Sequence of chain 2.B:
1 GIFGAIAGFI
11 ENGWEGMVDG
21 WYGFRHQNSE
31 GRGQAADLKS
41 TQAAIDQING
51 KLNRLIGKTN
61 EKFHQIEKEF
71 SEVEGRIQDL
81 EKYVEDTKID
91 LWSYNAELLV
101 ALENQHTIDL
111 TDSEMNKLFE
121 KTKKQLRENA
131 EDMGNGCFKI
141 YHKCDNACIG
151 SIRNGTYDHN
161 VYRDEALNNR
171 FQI

Sequence of chain 2.A:
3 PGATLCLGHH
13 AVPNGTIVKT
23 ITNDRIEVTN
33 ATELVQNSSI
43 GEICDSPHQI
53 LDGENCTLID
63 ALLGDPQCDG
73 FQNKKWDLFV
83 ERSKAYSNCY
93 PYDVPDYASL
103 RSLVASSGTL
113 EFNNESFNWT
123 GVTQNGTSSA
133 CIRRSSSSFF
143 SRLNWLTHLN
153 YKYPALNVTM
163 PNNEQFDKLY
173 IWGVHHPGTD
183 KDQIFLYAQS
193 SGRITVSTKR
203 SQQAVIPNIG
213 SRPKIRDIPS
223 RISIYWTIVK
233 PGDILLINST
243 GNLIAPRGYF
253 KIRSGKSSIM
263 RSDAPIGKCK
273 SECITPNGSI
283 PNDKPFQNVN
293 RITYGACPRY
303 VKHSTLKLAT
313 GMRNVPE

Binding-site contacts:
Ligand atom C8 contacts residue ASN279 of chain 2.A at 4.4 Å.
Ligand atom O5 contacts residue ASN292 of chain 2.A at 3.6 Å.
Ligand atom C8 contacts residue VAL291 of chain 2.A at 4.2 Å (hydrophobic).
Ligand atom C1 contacts residue VAL291 of chain 2.A at 3.4 Å (hydrophobic).
Ligand atom C7 contacts residue VAL291 of chain 2.A at 4.3 Å (hydrophobic).
Ligand atom C8 contacts residue ASN39 of chain 2.A at 3.6 Å.
Ligand atom C8 contacts residue SER40 of chain 2.A at 4.5 Å.
Ligand atom C5 contacts residue ASN279 of chain 2.A at 3.6 Å.
Ligand atom C6 contacts residue GLU69 of chain 2.B at 4.5 Å.
Ligand atom C5 contacts residue ASN292 of chain 2.A at 3.8 Å.
Ligand atom O7 contacts residue ASN279 of chain 2.A at 3.1 Å (h-bond).
Ligand atom C1 contacts residue ASN279 of chain 2.A at 1.4 Å.
Ligand atom C8 contacts residue GLU69 of chain 2.B at 4.3 Å.
Ligand atom C3 contacts residue ASN279 of chain 2.A at 3.8 Å.
Ligand atom C7 contacts residue ASN279 of chain 2.A at 3.2 Å.
Ligand atom O5 contacts residue ASN279 of chain 2.A at 2.4 Å (h-bond).
Ligand atom O5 contacts residue VAL291 of chain 2.A at 4.3 Å.
Ligand atom C1 contacts residue ASN292 of chain 2.A at 4.0 Å.
Ligand atom C4 contacts residue ASN279 of chain 2.A at 4.2 Å.
Ligand atom N2 contacts residue ASN279 of chain 2.A at 2.9 Å (h-bond).
Ligand atom C2 contacts residue VAL291 of chain 2.A at 3.9 Å (hydrophobic).
Ligand atom C2 contacts residue ASN279 of chain 2.A at 2.4 Å.
Ligand atom C3 contacts residue VAL291 of chain 2.A at 4.2 Å (hydrophobic).
Ligand atom N2 contacts residue VAL291 of chain 2.A at 3.7 Å.
Ligand atom C6 contacts residue ASN292 of chain 2.A at 3.9 Å.
Ligand atom C5 contacts residue VAL291 of chain 2.A at 4.3 Å (hydrophobic).

The protein below binds the small molecule below.
Small molecule (SMILES): CC(=O)N[C@H]1[C@H](O[C@H]2[C@H](O)[C@@H](NC(C)=O)CO[C@@H]2CO)O[C@H](CO)[C@@H](O[C@@H]2O[C@H](CO)[C@@H](O)[C@H](O)[C@@H]2O)[C@@H]1O